Binding-site contacts:
Ligand atom C6 contacts residue ILE468 of chain 1.A at 4.4 Å (hydrophobic).
Ligand atom O3 contacts residue TYR351 of chain 1.A at 4.0 Å.
Ligand atom C6 contacts residue TYR351 of chain 1.A at 4.0 Å (hydrophobic).
Ligand atom C5 contacts residue TYR351 of chain 1.A at 4.1 Å (hydrophobic).
Ligand atom C3 contacts residue ASN165 of chain 1.C at 3.8 Å.
Ligand atom C1 contacts residue ASN165 of chain 1.C at 1.4 Å.
Ligand atom O5 contacts residue ILE468 of chain 1.A at 4.0 Å.
Ligand atom C2 contacts residue ASN165 of chain 1.C at 2.5 Å.
Ligand atom O6 contacts residue TYR351 of chain 1.A at 4.2 Å.
Ligand atom C4 contacts residue ASN165 of chain 1.C at 4.3 Å.
Ligand atom C7 contacts residue ASN165 of chain 1.C at 3.5 Å.
Ligand atom O7 contacts residue ASN165 of chain 1.C at 3.8 Å.
Ligand atom O4 contacts residue TYR351 of chain 1.A at 3.5 Å (h-bond).
Ligand atom N2 contacts residue ASN165 of chain 1.C at 2.9 Å (h-bond).
Ligand atom C5 contacts residue ASN165 of chain 1.C at 3.7 Å.
Ligand atom C4 contacts residue TYR351 of chain 1.A at 3.2 Å (hydrophobic).
Ligand atom C3 contacts residue TYR351 of chain 1.A at 4.2 Å (hydrophobic).
Ligand atom O5 contacts residue ASN165 of chain 1.C at 2.4 Å (h-bond).

Sequence of chain 1.C:
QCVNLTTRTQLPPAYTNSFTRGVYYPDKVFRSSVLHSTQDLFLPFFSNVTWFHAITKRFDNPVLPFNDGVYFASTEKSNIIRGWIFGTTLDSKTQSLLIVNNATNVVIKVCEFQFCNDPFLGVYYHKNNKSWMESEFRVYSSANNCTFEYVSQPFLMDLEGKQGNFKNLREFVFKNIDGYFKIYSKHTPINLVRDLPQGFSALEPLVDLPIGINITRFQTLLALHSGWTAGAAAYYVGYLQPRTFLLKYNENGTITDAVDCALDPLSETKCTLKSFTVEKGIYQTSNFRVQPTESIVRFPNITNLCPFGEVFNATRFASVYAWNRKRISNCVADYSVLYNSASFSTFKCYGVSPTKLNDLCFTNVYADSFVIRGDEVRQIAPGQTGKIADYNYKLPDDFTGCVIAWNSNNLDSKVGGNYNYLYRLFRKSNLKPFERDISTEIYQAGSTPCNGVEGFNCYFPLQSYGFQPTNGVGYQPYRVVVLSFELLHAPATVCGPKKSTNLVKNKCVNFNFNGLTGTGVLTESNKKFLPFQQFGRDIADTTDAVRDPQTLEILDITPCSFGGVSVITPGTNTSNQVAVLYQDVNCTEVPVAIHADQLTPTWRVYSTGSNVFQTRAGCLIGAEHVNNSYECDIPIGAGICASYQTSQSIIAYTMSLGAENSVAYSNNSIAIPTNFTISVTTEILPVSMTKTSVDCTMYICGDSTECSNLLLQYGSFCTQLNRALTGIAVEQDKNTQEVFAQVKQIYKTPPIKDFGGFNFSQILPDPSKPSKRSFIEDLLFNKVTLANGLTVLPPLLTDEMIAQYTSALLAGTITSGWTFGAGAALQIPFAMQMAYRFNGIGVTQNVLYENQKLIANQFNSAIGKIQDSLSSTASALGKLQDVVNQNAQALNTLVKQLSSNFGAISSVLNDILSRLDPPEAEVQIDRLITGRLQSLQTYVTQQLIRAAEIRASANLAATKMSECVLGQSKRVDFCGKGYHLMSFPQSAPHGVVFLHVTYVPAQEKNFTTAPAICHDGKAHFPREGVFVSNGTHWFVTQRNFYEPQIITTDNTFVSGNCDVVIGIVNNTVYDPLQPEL

This small molecule binds to this protein.
Small molecule (SMILES): CC(=O)N[C@@H]1[C@@H](O)[C@H](O)[C@@H](CO)O[C@H]1O

Sequence of chain 1.A:
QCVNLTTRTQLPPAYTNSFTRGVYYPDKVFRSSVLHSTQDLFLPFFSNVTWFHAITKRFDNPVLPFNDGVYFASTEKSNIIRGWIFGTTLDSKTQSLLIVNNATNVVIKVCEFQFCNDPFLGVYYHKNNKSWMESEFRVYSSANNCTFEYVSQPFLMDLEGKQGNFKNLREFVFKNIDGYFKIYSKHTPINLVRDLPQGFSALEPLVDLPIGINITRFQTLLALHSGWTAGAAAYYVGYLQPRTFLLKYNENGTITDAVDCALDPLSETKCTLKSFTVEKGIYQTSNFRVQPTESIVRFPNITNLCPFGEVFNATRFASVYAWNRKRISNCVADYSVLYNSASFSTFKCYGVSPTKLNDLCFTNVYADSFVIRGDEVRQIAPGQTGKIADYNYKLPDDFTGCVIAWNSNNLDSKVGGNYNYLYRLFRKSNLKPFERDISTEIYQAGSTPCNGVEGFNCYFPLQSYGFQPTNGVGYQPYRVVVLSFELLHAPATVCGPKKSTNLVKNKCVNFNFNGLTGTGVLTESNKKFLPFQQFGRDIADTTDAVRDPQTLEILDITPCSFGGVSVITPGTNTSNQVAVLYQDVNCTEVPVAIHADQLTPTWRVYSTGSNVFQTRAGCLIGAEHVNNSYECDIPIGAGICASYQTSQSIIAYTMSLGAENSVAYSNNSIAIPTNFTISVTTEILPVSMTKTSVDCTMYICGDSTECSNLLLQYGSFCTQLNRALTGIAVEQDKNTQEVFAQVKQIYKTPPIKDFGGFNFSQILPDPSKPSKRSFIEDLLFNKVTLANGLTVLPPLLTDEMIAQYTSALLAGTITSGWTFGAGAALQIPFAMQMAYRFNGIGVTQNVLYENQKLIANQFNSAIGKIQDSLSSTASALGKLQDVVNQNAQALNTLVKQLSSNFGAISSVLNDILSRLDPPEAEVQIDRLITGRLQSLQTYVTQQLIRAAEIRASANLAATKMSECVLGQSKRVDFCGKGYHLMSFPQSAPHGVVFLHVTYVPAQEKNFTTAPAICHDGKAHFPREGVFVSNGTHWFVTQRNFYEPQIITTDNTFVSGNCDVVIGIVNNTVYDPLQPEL